Sequence of chain 1.C:
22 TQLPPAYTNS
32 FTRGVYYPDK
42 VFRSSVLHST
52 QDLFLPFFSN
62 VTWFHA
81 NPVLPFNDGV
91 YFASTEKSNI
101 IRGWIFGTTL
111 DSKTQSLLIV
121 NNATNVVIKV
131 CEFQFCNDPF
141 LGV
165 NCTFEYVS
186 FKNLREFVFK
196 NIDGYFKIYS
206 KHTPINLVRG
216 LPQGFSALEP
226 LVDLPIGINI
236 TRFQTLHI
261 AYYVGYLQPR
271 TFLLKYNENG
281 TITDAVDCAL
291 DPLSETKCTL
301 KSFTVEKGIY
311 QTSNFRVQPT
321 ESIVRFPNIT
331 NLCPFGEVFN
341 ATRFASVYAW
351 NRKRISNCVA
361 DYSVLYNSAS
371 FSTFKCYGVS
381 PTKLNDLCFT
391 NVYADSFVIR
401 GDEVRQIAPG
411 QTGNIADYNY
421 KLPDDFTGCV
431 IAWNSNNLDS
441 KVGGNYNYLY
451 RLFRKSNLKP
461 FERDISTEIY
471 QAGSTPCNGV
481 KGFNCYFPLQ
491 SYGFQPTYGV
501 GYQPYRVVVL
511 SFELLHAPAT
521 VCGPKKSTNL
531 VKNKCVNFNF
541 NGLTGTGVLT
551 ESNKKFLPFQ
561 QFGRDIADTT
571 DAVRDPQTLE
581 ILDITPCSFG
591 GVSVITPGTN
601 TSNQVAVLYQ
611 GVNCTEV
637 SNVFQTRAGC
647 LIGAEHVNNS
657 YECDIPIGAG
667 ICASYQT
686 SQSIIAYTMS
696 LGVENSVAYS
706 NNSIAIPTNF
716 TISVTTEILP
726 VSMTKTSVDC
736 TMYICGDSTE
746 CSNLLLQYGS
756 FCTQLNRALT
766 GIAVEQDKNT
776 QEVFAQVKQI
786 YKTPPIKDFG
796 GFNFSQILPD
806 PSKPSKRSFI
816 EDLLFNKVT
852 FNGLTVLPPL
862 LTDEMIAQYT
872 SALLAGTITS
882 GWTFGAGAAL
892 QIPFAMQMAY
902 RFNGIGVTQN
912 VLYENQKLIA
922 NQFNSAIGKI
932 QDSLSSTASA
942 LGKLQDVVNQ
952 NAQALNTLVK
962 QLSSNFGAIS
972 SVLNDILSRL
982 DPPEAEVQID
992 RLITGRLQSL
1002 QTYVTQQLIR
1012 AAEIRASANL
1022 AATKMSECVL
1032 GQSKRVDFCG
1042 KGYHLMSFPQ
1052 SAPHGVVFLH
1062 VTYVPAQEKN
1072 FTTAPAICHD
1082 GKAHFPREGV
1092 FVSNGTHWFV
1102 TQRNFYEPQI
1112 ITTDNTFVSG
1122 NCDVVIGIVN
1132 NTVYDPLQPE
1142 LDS

The small molecule below binds the protein below.
Small molecule (SMILES): CC(=O)N[C@@H]1[C@@H](O)[C@H](O)[C@@H](CO)O[C@H]1O

Binding-site contacts:
Ligand atom O5 contacts residue ASN613 of chain 1.C at 2.3 Å (h-bond).
Ligand atom C4 contacts residue ASN613 of chain 1.C at 4.2 Å.
Ligand atom C5 contacts residue ASN613 of chain 1.C at 3.6 Å.
Ligand atom N2 contacts residue ASN613 of chain 1.C at 2.9 Å (h-bond).
Ligand atom C3 contacts residue ASN613 of chain 1.C at 3.8 Å.
Ligand atom C7 contacts residue ASN613 of chain 1.C at 4.1 Å.
Ligand atom C2 contacts residue ASN613 of chain 1.C at 2.5 Å.
Ligand atom C1 contacts residue ASN613 of chain 1.C at 1.4 Å.
Ligand atom O6 contacts residue ASN613 of chain 1.C at 4.5 Å.
Ligand atom C8 contacts residue GLN641 of chain 1.C at 3.8 Å.